Sequence of chain 2.A:
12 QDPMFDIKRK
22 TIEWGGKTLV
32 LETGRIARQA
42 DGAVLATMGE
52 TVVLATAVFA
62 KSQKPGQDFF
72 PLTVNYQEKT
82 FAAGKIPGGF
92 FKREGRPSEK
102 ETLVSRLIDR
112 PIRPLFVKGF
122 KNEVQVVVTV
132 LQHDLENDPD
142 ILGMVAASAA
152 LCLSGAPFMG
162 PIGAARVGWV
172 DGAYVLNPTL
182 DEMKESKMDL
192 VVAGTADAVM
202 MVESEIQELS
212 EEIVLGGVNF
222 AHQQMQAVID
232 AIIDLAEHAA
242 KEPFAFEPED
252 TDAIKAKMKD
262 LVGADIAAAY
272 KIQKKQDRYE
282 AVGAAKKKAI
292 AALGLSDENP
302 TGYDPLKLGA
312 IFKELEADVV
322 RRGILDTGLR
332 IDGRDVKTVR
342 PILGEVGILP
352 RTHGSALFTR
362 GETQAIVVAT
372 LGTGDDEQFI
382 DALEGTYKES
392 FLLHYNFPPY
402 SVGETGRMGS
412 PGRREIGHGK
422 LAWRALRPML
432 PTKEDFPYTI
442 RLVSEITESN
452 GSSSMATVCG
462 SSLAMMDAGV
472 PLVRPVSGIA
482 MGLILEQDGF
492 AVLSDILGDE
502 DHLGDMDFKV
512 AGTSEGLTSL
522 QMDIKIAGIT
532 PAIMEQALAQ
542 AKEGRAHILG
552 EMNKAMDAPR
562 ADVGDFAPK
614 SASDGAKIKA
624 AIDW

The protein below binds the small molecule below.
Small molecule (SMILES): C[C@H](NC(=O)[C@H](CCCN=C(N)N)NC(=O)[C@@H]1CCCN1)C(=O)NCC(=O)N[C@@H](CC1=CN=C2C=CC=CC12)C(=O)N[C@@H](CC1=CN=C2C=CC=CC12)C(=O)N[C@H](C=O)CCCN=C(N)N

Binding-site contacts:
Ligand atom CE2 contacts residue ALA237 of chain 2.A at 3.7 Å (hydrophobic).
Ligand atom CZ2 contacts residue PHE245 of chain 2.A at 3.4 Å (hydrophobic).
Ligand atom CG contacts residue PRO158 of chain 2.A at 3.7 Å (hydrophobic).
Ligand atom CB contacts residue PHE159 of chain 2.A at 3.7 Å (hydrophobic).
Ligand atom CZ3 contacts residue VAL118 of chain 2.A at 3.4 Å (hydrophobic).
Ligand atom O contacts residue PHE159 of chain 2.A at 3.8 Å.
Ligand atom CA contacts residue GLY161 of chain 2.A at 3.7 Å.
Ligand atom NH2 contacts residue HIS239 of chain 2.A at 3.7 Å.
Ligand atom CA contacts residue PRO244 of chain 2.A at 3.6 Å (hydrophobic).
Ligand atom CZ2 contacts residue ALA237 of chain 2.A at 3.6 Å (hydrophobic).
Ligand atom CZ2 contacts residue PRO158 of chain 2.A at 3.8 Å (hydrophobic).
Ligand atom CZ2 contacts residue PHE247 of chain 2.A at 3.8 Å (hydrophobic).
Ligand atom CG contacts residue GLU238 of chain 2.A at 3.4 Å.
Ligand atom CZ3 contacts residue ALA237 of chain 2.A at 3.7 Å (hydrophobic).
Ligand atom CD1 contacts residue GLY156 of chain 2.A at 3.7 Å.
Ligand atom CZ contacts residue HIS239 of chain 2.A at 3.2 Å.
Ligand atom NE1 contacts residue PHE245 of chain 2.A at 2.7 Å (h-bond).
Ligand atom NH1 contacts residue HIS239 of chain 2.A at 2.8 Å (h-bond).
Ligand atom CD contacts residue GLU238 of chain 2.A at 3.0 Å.
Ligand atom CD1 contacts residue ILE234 of chain 2.A at 3.4 Å (hydrophobic).
Ligand atom CB contacts residue GLU238 of chain 2.A at 3.0 Å.
Ligand atom NE1 contacts residue ILE234 of chain 2.A at 3.4 Å.
Ligand atom NH1 contacts residue MET160 of chain 2.A at 3.6 Å (h-bond).
Ligand atom CD2 contacts residue PRO158 of chain 2.A at 3.7 Å (hydrophobic).
Ligand atom CD1 contacts residue ALA157 of chain 2.A at 3.7 Å (hydrophobic).
Ligand atom NE1 contacts residue PRO158 of chain 2.A at 3.8 Å.
Ligand atom NH2 contacts residue ALA241 of chain 2.A at 3.6 Å.
Ligand atom CE2 contacts residue PHE245 of chain 2.A at 3.4 Å (hydrophobic).
Ligand atom CZ2 contacts residue GLU238 of chain 2.A at 3.8 Å.
Ligand atom CD1 contacts residue PRO158 of chain 2.A at 3.8 Å (hydrophobic).
Ligand atom CD1 contacts residue PRO244 of chain 2.A at 3.7 Å (hydrophobic).
Ligand atom NE contacts residue ALA241 of chain 2.A at 3.4 Å (h-bond).
Ligand atom CZ3 contacts residue ALA241 of chain 2.A at 3.5 Å (hydrophobic).
Ligand atom CE2 contacts residue PRO158 of chain 2.A at 3.7 Å (hydrophobic).
Ligand atom CH2 contacts residue PHE247 of chain 2.A at 3.5 Å (hydrophobic).
Ligand atom CE3 contacts residue VAL118 of chain 2.A at 3.9 Å (hydrophobic).
Ligand atom CH2 contacts residue ALA237 of chain 2.A at 3.6 Å (hydrophobic).
Ligand atom CH2 contacts residue ALA241 of chain 2.A at 3.7 Å (hydrophobic).
Ligand atom CB contacts residue GLY161 of chain 2.A at 3.5 Å.
Ligand atom CD2 contacts residue ALA237 of chain 2.A at 3.9 Å (hydrophobic).